Sequence of chain 1.A:
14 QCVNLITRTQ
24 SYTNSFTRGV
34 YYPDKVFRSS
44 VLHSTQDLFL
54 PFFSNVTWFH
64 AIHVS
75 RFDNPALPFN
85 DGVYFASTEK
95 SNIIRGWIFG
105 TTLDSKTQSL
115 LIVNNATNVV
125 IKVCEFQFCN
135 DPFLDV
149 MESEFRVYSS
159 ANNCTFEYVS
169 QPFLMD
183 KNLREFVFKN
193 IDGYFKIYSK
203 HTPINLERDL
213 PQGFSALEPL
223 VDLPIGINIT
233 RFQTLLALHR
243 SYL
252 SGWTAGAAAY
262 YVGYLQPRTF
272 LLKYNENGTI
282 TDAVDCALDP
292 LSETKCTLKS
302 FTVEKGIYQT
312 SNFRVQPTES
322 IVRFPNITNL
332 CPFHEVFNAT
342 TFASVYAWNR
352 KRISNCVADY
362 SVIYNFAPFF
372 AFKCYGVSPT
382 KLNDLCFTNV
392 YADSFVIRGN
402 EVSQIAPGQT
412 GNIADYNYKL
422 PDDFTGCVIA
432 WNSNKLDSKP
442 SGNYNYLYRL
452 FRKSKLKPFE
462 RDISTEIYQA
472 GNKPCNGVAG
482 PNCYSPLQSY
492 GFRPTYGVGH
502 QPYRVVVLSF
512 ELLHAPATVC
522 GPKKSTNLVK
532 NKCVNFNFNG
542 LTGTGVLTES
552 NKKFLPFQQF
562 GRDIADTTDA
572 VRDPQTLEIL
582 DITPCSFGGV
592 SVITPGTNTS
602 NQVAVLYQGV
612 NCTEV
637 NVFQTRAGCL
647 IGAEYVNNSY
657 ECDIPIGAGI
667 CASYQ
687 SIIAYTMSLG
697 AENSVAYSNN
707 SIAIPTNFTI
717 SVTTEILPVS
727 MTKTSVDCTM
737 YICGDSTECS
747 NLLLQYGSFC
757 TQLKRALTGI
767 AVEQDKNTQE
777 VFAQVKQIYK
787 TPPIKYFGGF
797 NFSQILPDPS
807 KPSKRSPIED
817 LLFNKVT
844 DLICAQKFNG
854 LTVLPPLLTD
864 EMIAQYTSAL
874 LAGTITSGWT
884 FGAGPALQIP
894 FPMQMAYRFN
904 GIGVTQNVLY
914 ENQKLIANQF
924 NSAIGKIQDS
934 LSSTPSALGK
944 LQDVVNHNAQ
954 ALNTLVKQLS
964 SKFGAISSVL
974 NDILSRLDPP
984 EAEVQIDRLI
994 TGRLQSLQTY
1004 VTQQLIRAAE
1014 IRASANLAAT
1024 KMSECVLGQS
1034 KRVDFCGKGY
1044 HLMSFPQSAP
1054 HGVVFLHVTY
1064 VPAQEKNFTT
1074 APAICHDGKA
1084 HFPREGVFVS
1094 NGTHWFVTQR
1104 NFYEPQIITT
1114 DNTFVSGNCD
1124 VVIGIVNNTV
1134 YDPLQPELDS

This protein binds this small molecule.
Small molecule (SMILES): CC(=O)N[C@@H]1[C@@H](O)[C@H](O)[C@@H](CO)O[C@H]1O

Binding-site contacts:
Ligand atom O5 contacts residue ASN230 of chain 1.A at 2.4 Å (h-bond).
Ligand atom C2 contacts residue ASN230 of chain 1.A at 2.4 Å.
Ligand atom C5 contacts residue ASN230 of chain 1.A at 3.7 Å.
Ligand atom O5 contacts residue THR105 of chain 1.A at 3.4 Å.
Ligand atom C6 contacts residue THR105 of chain 1.A at 4.4 Å.
Ligand atom C7 contacts residue ASN230 of chain 1.A at 3.5 Å.
Ligand atom O5 contacts residue THR232 of chain 1.A at 3.6 Å.
Ligand atom N2 contacts residue ASN230 of chain 1.A at 2.9 Å (h-bond).
Ligand atom C6 contacts residue THR232 of chain 1.A at 4.2 Å.
Ligand atom C1 contacts residue THR232 of chain 1.A at 3.8 Å.
Ligand atom C5 contacts residue THR232 of chain 1.A at 3.8 Å.
Ligand atom C4 contacts residue ASN230 of chain 1.A at 4.2 Å.
Ligand atom O6 contacts residue THR105 of chain 1.A at 4.3 Å.
Ligand atom O7 contacts residue ASN230 of chain 1.A at 3.6 Å.
Ligand atom C3 contacts residue ASN230 of chain 1.A at 3.8 Å.
Ligand atom C1 contacts residue THR105 of chain 1.A at 3.9 Å.
Ligand atom C1 contacts residue ASN230 of chain 1.A at 1.4 Å.
Ligand atom C5 contacts residue THR105 of chain 1.A at 4.4 Å.